Binding-site contacts:
Ligand atom C3 contacts residue LYS85 of chain 1.G at 4.4 Å.
Ligand atom C5 contacts residue ASN264 of chain 1.I at 3.6 Å.
Ligand atom O7 contacts residue GLY402 of chain 1.I at 3.4 Å.
Ligand atom C1 contacts residue ASN264 of chain 1.I at 1.4 Å.
Ligand atom C3 contacts residue ASN264 of chain 1.I at 3.8 Å.
Ligand atom C7 contacts residue GLY402 of chain 1.I at 3.7 Å.
Ligand atom C8 contacts residue PRO401 of chain 1.I at 3.9 Å (hydrophobic).
Ligand atom C8 contacts residue GLY402 of chain 1.I at 3.3 Å.
Ligand atom C8 contacts residue ASN264 of chain 1.I at 4.1 Å.
Ligand atom C8 contacts residue THR266 of chain 1.I at 4.0 Å.
Ligand atom C8 contacts residue VAL403 of chain 1.I at 4.0 Å (hydrophobic).
Ligand atom N2 contacts residue VAL403 of chain 1.I at 4.2 Å.
Ligand atom C8 contacts residue ASN265 of chain 1.I at 3.7 Å.
Ligand atom C4 contacts residue ASN264 of chain 1.I at 4.3 Å.
Ligand atom N2 contacts residue ASN264 of chain 1.I at 2.9 Å (h-bond).
Ligand atom C7 contacts residue VAL403 of chain 1.I at 3.5 Å (hydrophobic).
Ligand atom C2 contacts residue ASN264 of chain 1.I at 2.5 Å.
Ligand atom C7 contacts residue ASN264 of chain 1.I at 3.9 Å.
Ligand atom C2 contacts residue VAL403 of chain 1.I at 4.2 Å (hydrophobic).
Ligand atom O7 contacts residue VAL403 of chain 1.I at 2.9 Å (h-bond).
Ligand atom O5 contacts residue ASN264 of chain 1.I at 2.4 Å (h-bond).
Ligand atom O3 contacts residue LYS85 of chain 1.G at 3.8 Å.

Sequence of chain 1.G:
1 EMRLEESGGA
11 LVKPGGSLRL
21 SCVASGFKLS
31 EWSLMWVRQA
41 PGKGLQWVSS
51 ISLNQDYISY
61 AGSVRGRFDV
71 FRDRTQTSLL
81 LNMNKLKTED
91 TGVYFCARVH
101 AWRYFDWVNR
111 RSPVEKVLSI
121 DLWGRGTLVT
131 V

A small-molecule ligand and the protein it binds are described below.
Small molecule (SMILES): CC(=O)N[C@H]1[C@H](O[C@H]2[C@H](O)[C@@H](NC(C)=O)CO[C@@H]2CO)O[C@H](CO)[C@@H](O[C@@H]2O[C@H](CO)[C@@H](O)[C@H](O)[C@@H]2O)[C@@H]1O

Sequence of chain 1.I:
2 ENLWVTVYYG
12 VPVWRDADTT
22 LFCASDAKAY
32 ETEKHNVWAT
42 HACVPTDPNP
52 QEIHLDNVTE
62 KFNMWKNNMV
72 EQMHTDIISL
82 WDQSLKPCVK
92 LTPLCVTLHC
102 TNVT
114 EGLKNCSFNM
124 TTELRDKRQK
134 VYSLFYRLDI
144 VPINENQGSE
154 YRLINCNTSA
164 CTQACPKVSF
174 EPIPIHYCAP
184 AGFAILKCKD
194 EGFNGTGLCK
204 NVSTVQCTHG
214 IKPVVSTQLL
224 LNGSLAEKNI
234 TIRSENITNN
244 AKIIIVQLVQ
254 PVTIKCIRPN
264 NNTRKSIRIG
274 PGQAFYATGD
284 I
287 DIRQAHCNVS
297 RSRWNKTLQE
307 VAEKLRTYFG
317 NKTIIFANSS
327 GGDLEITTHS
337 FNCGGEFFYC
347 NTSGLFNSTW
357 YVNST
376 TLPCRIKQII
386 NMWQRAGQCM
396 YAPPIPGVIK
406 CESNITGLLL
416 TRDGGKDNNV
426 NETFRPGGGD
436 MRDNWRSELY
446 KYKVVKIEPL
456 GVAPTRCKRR